Sequence of chain 1.A:
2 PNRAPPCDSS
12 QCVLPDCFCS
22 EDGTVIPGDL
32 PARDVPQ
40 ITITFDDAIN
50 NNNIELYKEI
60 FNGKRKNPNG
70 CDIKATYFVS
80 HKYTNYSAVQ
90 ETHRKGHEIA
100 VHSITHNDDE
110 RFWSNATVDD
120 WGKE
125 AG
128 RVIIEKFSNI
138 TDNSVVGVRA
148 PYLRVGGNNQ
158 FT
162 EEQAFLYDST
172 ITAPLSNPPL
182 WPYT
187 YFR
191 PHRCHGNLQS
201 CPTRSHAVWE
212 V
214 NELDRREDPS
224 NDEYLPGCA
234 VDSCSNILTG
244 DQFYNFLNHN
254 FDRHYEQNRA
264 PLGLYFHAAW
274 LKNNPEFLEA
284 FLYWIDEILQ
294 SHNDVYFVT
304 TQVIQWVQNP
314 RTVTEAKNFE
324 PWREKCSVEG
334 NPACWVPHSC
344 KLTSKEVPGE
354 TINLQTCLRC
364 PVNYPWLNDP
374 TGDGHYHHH

Binding-site contacts:
Ligand atom C1 contacts residue ASN136 of chain 1.A at 1.4 Å.
Ligand atom C2 contacts residue ASN136 of chain 1.A at 2.5 Å.
Ligand atom O5 contacts residue ASN136 of chain 1.A at 2.2 Å (h-bond).
Ligand atom C4 contacts residue ASN136 of chain 1.A at 4.2 Å.
Ligand atom C8 contacts residue LEU361 of chain 1.A at 3.8 Å (hydrophobic).
Ligand atom C3 contacts residue ASN136 of chain 1.A at 3.8 Å.
Ligand atom C5 contacts residue ASN136 of chain 1.A at 3.6 Å.
Ligand atom O7 contacts residue LEU361 of chain 1.A at 3.5 Å.
Ligand atom N2 contacts residue ASN136 of chain 1.A at 3.0 Å (h-bond).
Ligand atom O7 contacts residue ASN136 of chain 1.A at 4.0 Å.
Ligand atom C7 contacts residue LEU361 of chain 1.A at 3.9 Å (hydrophobic).
Ligand atom C7 contacts residue ASN136 of chain 1.A at 3.7 Å.
Ligand atom C8 contacts residue ASN136 of chain 1.A at 4.3 Å.

A small-molecule ligand and the protein it binds are described below.
Small molecule (SMILES): CC(=O)N[C@@H]1[C@@H](O)[C@H](O)[C@@H](CO)O[C@H]1O